Binding-site contacts:
Ligand atom CA contacts residue ARG29 of chain 5.C at 4.2 Å.
Ligand atom C contacts residue ARG29 of chain 5.C at 3.9 Å.
Ligand atom C contacts residue ARG35 of chain 5.C at 3.7 Å.
Ligand atom CG2 contacts residue PRO43 of chain 5.C at 4.3 Å (hydrophobic).
Ligand atom CB contacts residue ASP243 of chain 5.C at 3.9 Å.
Ligand atom CB contacts residue ASP243 of chain 5.C at 4.2 Å.
Ligand atom C contacts residue ASP243 of chain 5.C at 4.4 Å.
Ligand atom O contacts residue ARG35 of chain 5.C at 2.9 Å (salt-bridge).
Ligand atom O contacts residue ILE25 of chain 5.C at 3.8 Å.
Ligand atom O contacts residue ARG29 of chain 5.C at 4.2 Å.
Ligand atom N contacts residue ARG35 of chain 5.C at 4.4 Å.
Ligand atom CD2 contacts residue ARG29 of chain 5.C at 3.8 Å.
Ligand atom O contacts residue ARG35 of chain 5.C at 3.3 Å (salt-bridge).
Ligand atom CB contacts residue ARG35 of chain 5.C at 3.8 Å.
Ligand atom CD1 contacts residue ARG29 of chain 5.C at 3.6 Å.
Ligand atom CA contacts residue ASP243 of chain 5.C at 4.2 Å.
Ligand atom C contacts residue ARG36 of chain 5.C at 3.2 Å.
Ligand atom CG2 contacts residue ARG36 of chain 5.C at 3.8 Å.
Ligand atom OG contacts residue ARG35 of chain 5.C at 4.2 Å.
Ligand atom CG2 contacts residue GLU245 of chain 5.C at 3.4 Å.
Ligand atom C contacts residue PRO43 of chain 5.C at 4.5 Å (hydrophobic).
Ligand atom N contacts residue ARG35 of chain 5.C at 4.1 Å.
Ligand atom CG1 contacts residue ASP243 of chain 5.C at 3.3 Å.
Ligand atom O contacts residue ASP243 of chain 5.C at 4.3 Å.
Ligand atom CA contacts residue ASP243 of chain 5.C at 3.3 Å.
Ligand atom CB contacts residue ARG35 of chain 5.C at 3.4 Å.
Ligand atom C contacts residue ARG35 of chain 5.C at 3.5 Å.
Ligand atom CG1 contacts residue ARG35 of chain 5.C at 4.4 Å.
Ligand atom N contacts residue ARG35 of chain 5.C at 4.1 Å.
Ligand atom O contacts residue ASP243 of chain 5.C at 4.3 Å.
Ligand atom CA contacts residue ARG35 of chain 5.C at 4.5 Å.
Ligand atom O contacts residue ARG29 of chain 5.C at 3.0 Å (salt-bridge).
Ligand atom CG2 contacts residue ARG35 of chain 5.C at 3.9 Å.
Ligand atom OG contacts residue PHE244 of chain 5.C at 3.7 Å.
Ligand atom N contacts residue ASP243 of chain 5.C at 3.3 Å (salt-bridge).
Ligand atom O contacts residue PHE37 of chain 5.C at 3.8 Å.
Ligand atom C contacts residue ASP243 of chain 5.C at 3.5 Å.
Ligand atom O contacts residue ARG36 of chain 5.C at 2.9 Å (salt-bridge).
Ligand atom O contacts residue PRO43 of chain 5.C at 3.7 Å.
Ligand atom N contacts residue ASP243 of chain 5.C at 3.8 Å.

The small molecule below binds the protein below.
Small molecule (SMILES): CC[C@H](C)[C@H](NC(=O)[C@H](CC(C)C)NC(=O)[C@H](CO)NC(=O)CNC(=O)[C@@H](NC(=O)[C@@H](N)[C@@H](C)O)C(C)C)C(=O)N[C@H](C=O)CCC(N)=O

Sequence of chain 5.C:
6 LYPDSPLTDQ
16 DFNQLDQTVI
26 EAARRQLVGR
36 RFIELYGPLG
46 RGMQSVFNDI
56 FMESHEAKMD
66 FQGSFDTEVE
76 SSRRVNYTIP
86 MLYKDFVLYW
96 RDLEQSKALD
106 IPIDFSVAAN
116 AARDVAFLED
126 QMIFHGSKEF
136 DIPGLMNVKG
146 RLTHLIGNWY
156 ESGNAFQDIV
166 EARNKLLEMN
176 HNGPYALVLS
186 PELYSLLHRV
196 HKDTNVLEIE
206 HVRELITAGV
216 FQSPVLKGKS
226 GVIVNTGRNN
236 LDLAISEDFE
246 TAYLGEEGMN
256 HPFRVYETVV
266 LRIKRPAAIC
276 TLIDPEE